Sequence of chain 2.A:
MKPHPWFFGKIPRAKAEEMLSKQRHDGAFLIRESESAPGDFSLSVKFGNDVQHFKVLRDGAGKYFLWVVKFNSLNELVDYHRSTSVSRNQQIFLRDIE

A small-molecule ligand and the protein it binds are described below.
Small molecule (SMILES): CC(=O)N[C@H]1CSCCNC(=O)[C@@H]2CCCN2C(=O)[C@H](C(C)C)NC(=O)[C@H](CC(N)=O)NC(=O)[C@H](C(C)C)NC(=O)[C@H](Cc2ccc(OP(=O)(O)O)cc2)NC1=O

Binding-site contacts:
Ligand atom P contacts residue SER50 of chain 2.A at 3.7 Å.
Ligand atom OH contacts residue SER44 of chain 2.A at 3.1 Å (h-bond).
Ligand atom CB contacts residue LEU74 of chain 2.A at 3.5 Å (hydrophobic).
Ligand atom O contacts residue ARG21 of chain 2.A at 3.2 Å (salt-bridge).
Ligand atom P contacts residue SER44 of chain 2.A at 3.7 Å.
Ligand atom CA contacts residue HIS61 of chain 2.A at 3.5 Å.
Ligand atom CE1 contacts residue ARG21 of chain 2.A at 3.8 Å.
Ligand atom O3P contacts residue ARG40 of chain 2.A at 2.7 Å (salt-bridge).
Ligand atom CD1 contacts residue PHE62 of chain 2.A at 3.6 Å (hydrophobic).
Ligand atom CD1 contacts residue LYS63 of chain 2.A at 3.5 Å.
Ligand atom CG contacts residue LYS63 of chain 2.A at 3.7 Å.
Ligand atom O3P contacts residue SER50 of chain 2.A at 3.0 Å (h-bond).
Ligand atom CB contacts residue HIS61 of chain 2.A at 3.8 Å.
Ligand atom O1P contacts residue SER44 of chain 2.A at 2.9 Å.
Ligand atom ND2 contacts residue LEU74 of chain 2.A at 2.9 Å (h-bond).
Ligand atom P contacts residue SER42 of chain 2.A at 3.7 Å.
Ligand atom OD1 contacts residue LYS63 of chain 2.A at 3.0 Å (salt-bridge).
Ligand atom OH contacts residue SER42 of chain 2.A at 3.5 Å (h-bond).
Ligand atom N contacts residue HIS61 of chain 2.A at 2.9 Å (h-bond).
Ligand atom CG2 contacts residue HIS61 of chain 2.A at 3.6 Å.
Ligand atom C contacts residue HIS61 of chain 2.A at 3.7 Å.
Ligand atom CB contacts residue HIS61 of chain 2.A at 3.4 Å.
Ligand atom CE1 contacts residue SER50 of chain 2.A at 3.6 Å.
Ligand atom O3P contacts residue GLU43 of chain 2.A at 3.1 Å (salt-bridge).
Ligand atom O1P contacts residue GLU43 of chain 2.A at 3.6 Å.
Ligand atom ND2 contacts residue LYS63 of chain 2.A at 2.9 Å (salt-bridge).
Ligand atom OD1 contacts residue PHE62 of chain 2.A at 3.4 Å.
Ligand atom CB contacts residue PHE62 of chain 2.A at 3.6 Å (hydrophobic).
Ligand atom OH contacts residue SER50 of chain 2.A at 3.3 Å (h-bond).
Ligand atom CG contacts residue LEU74 of chain 2.A at 3.7 Å (hydrophobic).
Ligand atom O2P contacts residue ARG21 of chain 2.A at 2.7 Å (salt-bridge).
Ligand atom CD1 contacts residue HIS61 of chain 2.A at 3.6 Å.
Ligand atom CG1 contacts residue ASN97 of chain 2.A at 3.7 Å.
Ligand atom O3P contacts residue SER42 of chain 2.A at 2.9 Å (h-bond).
Ligand atom CG2 contacts residue GLN60 of chain 2.A at 3.6 Å.
Ligand atom CA contacts residue TRP75 of chain 2.A at 3.6 Å (hydrophobic).
Ligand atom CB contacts residue TRP75 of chain 2.A at 3.7 Å (hydrophobic).
Ligand atom CG1 contacts residue PHE62 of chain 2.A at 3.6 Å (hydrophobic).
Ligand atom O2P contacts residue ARG40 of chain 2.A at 2.9 Å (salt-bridge).
Ligand atom P contacts residue ARG40 of chain 2.A at 3.7 Å.